Sequence of chain 1.H:
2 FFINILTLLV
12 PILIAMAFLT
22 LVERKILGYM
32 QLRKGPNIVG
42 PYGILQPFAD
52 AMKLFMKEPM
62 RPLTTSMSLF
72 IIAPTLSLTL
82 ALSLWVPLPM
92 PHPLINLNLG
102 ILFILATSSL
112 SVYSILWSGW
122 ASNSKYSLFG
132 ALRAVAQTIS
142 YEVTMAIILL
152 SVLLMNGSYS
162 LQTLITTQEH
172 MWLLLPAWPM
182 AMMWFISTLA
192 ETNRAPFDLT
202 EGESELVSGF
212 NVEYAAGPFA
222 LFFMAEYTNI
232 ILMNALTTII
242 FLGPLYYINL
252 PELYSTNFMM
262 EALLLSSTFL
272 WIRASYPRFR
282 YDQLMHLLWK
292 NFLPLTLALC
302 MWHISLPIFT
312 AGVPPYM

Sequence of chain 1.B:
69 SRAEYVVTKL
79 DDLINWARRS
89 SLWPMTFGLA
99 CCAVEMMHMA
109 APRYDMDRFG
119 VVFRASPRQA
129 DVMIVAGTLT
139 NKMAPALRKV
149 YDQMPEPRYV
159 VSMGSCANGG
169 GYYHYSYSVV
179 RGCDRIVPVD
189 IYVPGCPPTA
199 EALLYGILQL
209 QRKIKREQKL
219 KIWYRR

Binding-site contacts:
Ligand atom C41 contacts residue ALA18 of chain 1.H at 4.0 Å (hydrophobic).
Ligand atom C45 contacts residue ALA52 of chain 1.H at 3.6 Å (hydrophobic).
Ligand atom C50 contacts residue LEU14 of chain 1.H at 3.8 Å (hydrophobic).
Ligand atom C35 contacts residue ASP51 of chain 1.H at 3.0 Å.
Ligand atom C46 contacts residue MET225 of chain 1.H at 3.8 Å (hydrophobic).
Ligand atom C15 contacts residue LEU192 of chain 1.D at 3.5 Å (hydrophobic).
Ligand atom C34 contacts residue TRP91 of chain 1.B at 4.0 Å (hydrophobic).
Ligand atom C41 contacts residue PRO48 of chain 1.H at 4.0 Å (hydrophobic).
Ligand atom C10 contacts residue MET104 of chain 1.B at 3.8 Å (hydrophobic).
Ligand atom C16 contacts residue ALA108 of chain 1.B at 3.8 Å (hydrophobic).
Ligand atom C42 contacts residue ALA18 of chain 1.H at 3.7 Å (hydrophobic).
Ligand atom C28 contacts residue ARG25 of chain 1.H at 3.9 Å.
Ligand atom C42 contacts residue ALA52 of chain 1.H at 3.8 Å (hydrophobic).
Ligand atom C20 contacts residue LEU192 of chain 1.D at 3.4 Å (hydrophobic).
Ligand atom C10 contacts residue ALA101 of chain 1.B at 3.9 Å (hydrophobic).
Ligand atom C22 contacts residue MET197 of chain 1.D at 3.2 Å (hydrophobic).
Ligand atom C10 contacts residue MET105 of chain 1.B at 4.0 Å (hydrophobic).
Ligand atom C43 contacts residue MET17 of chain 1.H at 4.0 Å (hydrophobic).
Ligand atom C43 contacts residue ALA52 of chain 1.H at 4.0 Å (hydrophobic).
Ligand atom C42 contacts residue PRO48 of chain 1.H at 3.4 Å (hydrophobic).
Ligand atom C35 contacts residue ARG25 of chain 1.H at 3.8 Å.
Ligand atom C12 contacts residue MET105 of chain 1.B at 3.6 Å (hydrophobic).
Ligand atom C32 contacts residue PHE224 of chain 1.H at 3.7 Å (hydrophobic).
Ligand atom C49 contacts residue LEU14 of chain 1.H at 3.9 Å (hydrophobic).
Ligand atom C27 contacts residue ARG25 of chain 1.H at 4.0 Å.
Ligand atom C37 contacts residue PHE224 of chain 1.H at 3.9 Å (hydrophobic).
Ligand atom C30 contacts residue PHE224 of chain 1.H at 3.6 Å (hydrophobic).
Ligand atom C44 contacts residue ALA52 of chain 1.H at 3.9 Å (hydrophobic).
Ligand atom C8 contacts residue THR94 of chain 1.B at 3.6 Å.
Ligand atom C36 contacts residue PHE224 of chain 1.H at 3.4 Å (hydrophobic).
Ligand atom C47 contacts residue LEU14 of chain 1.H at 4.0 Å (hydrophobic).
Ligand atom C15 contacts residue PHE200 of chain 1.D at 3.5 Å (hydrophobic).
Ligand atom C45 contacts residue ALA18 of chain 1.H at 3.9 Å (hydrophobic).
Ligand atom C38 contacts residue THR21 of chain 1.H at 4.0 Å.
Ligand atom C46 contacts residue MET17 of chain 1.H at 4.0 Å (hydrophobic).
Ligand atom C43 contacts residue ALA18 of chain 1.H at 3.9 Å (hydrophobic).
Ligand atom C44 contacts residue ALA18 of chain 1.H at 4.0 Å (hydrophobic).
Ligand atom C23 contacts residue MET197 of chain 1.D at 3.7 Å (hydrophobic).
Ligand atom C40 contacts residue ALA52 of chain 1.H at 3.9 Å (hydrophobic).
Ligand atom C45 contacts residue PHE49 of chain 1.H at 4.0 Å (hydrophobic).

A small-molecule ligand and the protein it binds are described below.
Small molecule (SMILES): COC1=C(OC)C(=O)C(C/C=C(\C)CC/C=C(\C)CC/C=C(\C)CC/C=C(/C)CC/C=C(\C)CC/C=C(\C)CC/C=C(\C)CC/C=C(/C)CCC=C(C)C)=C(C)C1=O

Sequence of chain 1.D:
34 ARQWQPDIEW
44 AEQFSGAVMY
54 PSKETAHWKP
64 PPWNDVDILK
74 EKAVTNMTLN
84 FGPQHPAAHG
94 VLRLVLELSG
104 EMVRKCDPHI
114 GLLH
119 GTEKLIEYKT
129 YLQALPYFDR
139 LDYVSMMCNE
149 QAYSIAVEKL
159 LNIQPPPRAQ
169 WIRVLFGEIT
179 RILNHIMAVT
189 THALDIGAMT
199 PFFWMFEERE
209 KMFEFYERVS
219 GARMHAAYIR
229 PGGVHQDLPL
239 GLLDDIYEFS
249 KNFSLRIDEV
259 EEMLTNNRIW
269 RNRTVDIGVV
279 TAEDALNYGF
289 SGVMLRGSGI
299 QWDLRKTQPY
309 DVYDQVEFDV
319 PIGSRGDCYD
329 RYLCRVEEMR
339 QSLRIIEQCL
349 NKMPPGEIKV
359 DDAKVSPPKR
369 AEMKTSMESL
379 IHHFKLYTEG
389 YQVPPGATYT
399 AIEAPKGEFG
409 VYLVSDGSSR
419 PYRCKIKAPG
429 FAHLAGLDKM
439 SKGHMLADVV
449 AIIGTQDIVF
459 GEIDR